Sequence of chain 1.A:
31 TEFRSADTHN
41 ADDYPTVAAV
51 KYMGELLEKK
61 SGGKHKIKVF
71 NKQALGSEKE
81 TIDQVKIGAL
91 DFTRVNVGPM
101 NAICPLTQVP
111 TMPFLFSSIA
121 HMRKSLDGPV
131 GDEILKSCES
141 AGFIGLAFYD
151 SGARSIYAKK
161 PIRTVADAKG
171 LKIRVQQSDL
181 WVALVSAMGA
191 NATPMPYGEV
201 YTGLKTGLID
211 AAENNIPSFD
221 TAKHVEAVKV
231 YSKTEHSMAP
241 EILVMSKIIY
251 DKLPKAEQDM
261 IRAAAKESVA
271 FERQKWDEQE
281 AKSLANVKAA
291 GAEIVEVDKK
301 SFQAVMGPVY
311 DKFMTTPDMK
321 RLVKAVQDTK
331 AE

Binding-site contacts:
Ligand atom C3 contacts residue HIS39 of chain 1.A at 3.5 Å.
Ligand atom O5 contacts residue GTR1 of chain 1.F at 0.1 Å (h-bond).
Ligand atom O6A contacts residue ASN214 of chain 1.A at 3.0 Å (h-bond).
Ligand atom C5 contacts residue GTR1 of chain 1.F at 0.1 Å.
Ligand atom O6A contacts residue GTR1 of chain 1.F at 0.1 Å (h-bond).
Ligand atom C2 contacts residue GTR1 of chain 1.F at 0.0 Å.
Ligand atom C6 contacts residue TYR197 of chain 1.A at 3.4 Å (hydrophobic).
Ligand atom O2 contacts residue HIS39 of chain 1.A at 2.9 Å (h-bond).
Ligand atom C3 contacts residue GLU78 of chain 1.A at 3.6 Å.
Ligand atom C2 contacts residue GLU241 of chain 1.A at 3.5 Å.
Ligand atom C6 contacts residue GTR1 of chain 1.F at 0.1 Å.
Ligand atom O6B contacts residue ARG174 of chain 1.A at 3.0 Å (salt-bridge).
Ligand atom C4 contacts residue GTR1 of chain 1.F at 0.1 Å.
Ligand atom O4 contacts residue GTR1 of chain 1.F at 0.1 Å (h-bond).
Ligand atom C3 contacts residue GTR1 of chain 1.F at 0.0 Å.
Ligand atom O4 contacts residue GLU78 of chain 1.A at 2.9 Å (salt-bridge).
Ligand atom O4 contacts residue ASN96 of chain 1.A at 3.0 Å.
Ligand atom O3 contacts residue GLU78 of chain 1.A at 2.6 Å (salt-bridge).
Ligand atom C1 contacts residue ASN214 of chain 1.A at 3.5 Å.
Ligand atom C6 contacts residue ARG174 of chain 1.A at 3.6 Å.
Ligand atom O2 contacts residue GTR1 of chain 1.F at 0.1 Å (h-bond).
Ligand atom O1 contacts residue GTR1 of chain 1.F at 1.4 Å.
Ligand atom O6A contacts residue ARG174 of chain 1.A at 2.8 Å (salt-bridge).
Ligand atom O6A contacts residue GLN176 of chain 1.A at 3.5 Å (h-bond).
Ligand atom C4 contacts residue GLU78 of chain 1.A at 3.5 Å.
Ligand atom O1 contacts residue HIS39 of chain 1.A at 3.2 Å.
Ligand atom O2 contacts residue GLU241 of chain 1.A at 2.6 Å (salt-bridge).
Ligand atom O4 contacts residue GLN176 of chain 1.A at 3.1 Å (h-bond).
Ligand atom O6B contacts residue GTR1 of chain 1.F at 0.0 Å (h-bond).
Ligand atom C1 contacts residue GTR1 of chain 1.F at 0.1 Å.
Ligand atom O5 contacts residue ARG154 of chain 1.A at 3.1 Å (salt-bridge).
Ligand atom C1 contacts residue SER218 of chain 1.A at 3.5 Å.
Ligand atom O6A contacts residue ARG154 of chain 1.A at 2.9 Å (salt-bridge).
Ligand atom C6 contacts residue GLN176 of chain 1.A at 3.5 Å.
Ligand atom O6B contacts residue TYR197 of chain 1.A at 3.3 Å.
Ligand atom O5 contacts residue ASN214 of chain 1.A at 3.1 Å (h-bond).
Ligand atom O3 contacts residue ARG94 of chain 1.A at 2.9 Å (salt-bridge).
Ligand atom O3 contacts residue GTR1 of chain 1.F at 0.1 Å (h-bond).
Ligand atom O1 contacts residue SER218 of chain 1.A at 2.6 Å (h-bond).
Ligand atom C5 contacts residue TYR197 of chain 1.A at 3.6 Å (hydrophobic).

This protein binds this small molecule.
Small molecule (SMILES): O=C(O)[C@H]1O[C@H](O)[C@H](O)[C@@H](O)[C@H]1O